This protein binds this small molecule.
Small molecule (SMILES): Cc1cc(N)nc(CCNC(=O)c2ccc(C#N)cc2)c1

Sequence of chain 1.A:
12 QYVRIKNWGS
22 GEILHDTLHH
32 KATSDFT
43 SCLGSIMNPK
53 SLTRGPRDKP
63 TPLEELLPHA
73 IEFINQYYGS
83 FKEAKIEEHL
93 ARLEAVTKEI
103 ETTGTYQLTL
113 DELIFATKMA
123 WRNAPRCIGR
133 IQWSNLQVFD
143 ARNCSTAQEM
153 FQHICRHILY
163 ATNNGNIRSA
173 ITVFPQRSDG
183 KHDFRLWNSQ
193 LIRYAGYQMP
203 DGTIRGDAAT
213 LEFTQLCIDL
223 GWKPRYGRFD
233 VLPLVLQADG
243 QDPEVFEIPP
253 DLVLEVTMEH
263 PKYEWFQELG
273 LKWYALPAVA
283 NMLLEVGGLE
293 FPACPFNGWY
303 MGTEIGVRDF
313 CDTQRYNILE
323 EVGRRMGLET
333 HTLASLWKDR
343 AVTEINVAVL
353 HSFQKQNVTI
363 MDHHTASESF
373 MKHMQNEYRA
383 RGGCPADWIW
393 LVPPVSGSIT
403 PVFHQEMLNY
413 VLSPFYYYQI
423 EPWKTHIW

Binding-site contacts:
Ligand atom N5 contacts residue HEM1 of chain 1.H at 4.0 Å.
Ligand atom N7 contacts residue TYR302 of chain 1.A at 3.8 Å.
Ligand atom C29 contacts residue ARG195 of chain 1.A at 3.9 Å.
Ligand atom C28 contacts residue ARG317 of chain 1.A at 3.5 Å.
Ligand atom N12 contacts residue HEM1 of chain 1.H at 4.0 Å.
Ligand atom C29 contacts residue ARG317 of chain 1.A at 3.8 Å.
Ligand atom C9 contacts residue GLY300 of chain 1.A at 3.7 Å.
Ligand atom C26 contacts residue GLN192 of chain 1.A at 3.8 Å.
Ligand atom C24 contacts residue GLN192 of chain 1.A at 3.6 Å.
Ligand atom C31 contacts residue HEM1 of chain 1.H at 3.9 Å.
Ligand atom N7 contacts residue GLU306 of chain 1.A at 2.7 Å (salt-bridge).
Ligand atom C9 contacts residue PRO279 of chain 1.A at 4.0 Å (hydrophobic).
Ligand atom N33 contacts residue ALA211 of chain 1.A at 3.7 Å.
Ligand atom C6 contacts residue TRP301 of chain 1.A at 3.9 Å (hydrophobic).
Ligand atom N7 contacts residue PRO279 of chain 1.A at 3.8 Å.
Ligand atom C28 contacts residue ARG195 of chain 1.A at 3.3 Å.
Ligand atom C9 contacts residue PHE298 of chain 1.A at 4.0 Å (hydrophobic).
Ligand atom C27 contacts residue GLN192 of chain 1.A at 3.8 Å.
Ligand atom N12 contacts residue GLN192 of chain 1.A at 3.6 Å.
Ligand atom C1 contacts residue HEM1 of chain 1.H at 3.4 Å.
Ligand atom C4 contacts residue GLU306 of chain 1.A at 3.5 Å.
Ligand atom C9 contacts residue HEM1 of chain 1.H at 3.4 Å.
Ligand atom C6 contacts residue PRO279 of chain 1.A at 3.6 Å (hydrophobic).
Ligand atom C10 contacts residue HEM1 of chain 1.H at 3.5 Å.
Ligand atom C9 contacts residue ASN299 of chain 1.A at 4.0 Å.
Ligand atom C11 contacts residue VAL281 of chain 1.A at 3.9 Å (hydrophobic).
Ligand atom C3 contacts residue VAL281 of chain 1.A at 3.7 Å (hydrophobic).
Ligand atom C2 contacts residue PRO279 of chain 1.A at 3.9 Å (hydrophobic).
Ligand atom N7 contacts residue HEM1 of chain 1.H at 3.3 Å.
Ligand atom C6 contacts residue HEM1 of chain 1.H at 3.6 Å.
Ligand atom N5 contacts residue GLU306 of chain 1.A at 2.6 Å (salt-bridge).
Ligand atom C32 contacts residue ARG195 of chain 1.A at 3.5 Å.
Ligand atom N33 contacts residue ARG317 of chain 1.A at 3.6 Å (salt-bridge).
Ligand atom C32 contacts residue ARG317 of chain 1.A at 3.5 Å.
Ligand atom N7 contacts residue TRP301 of chain 1.A at 2.9 Å (h-bond).
Ligand atom C10 contacts residue GLU306 of chain 1.A at 3.5 Å.
Ligand atom N5 contacts residue PRO279 of chain 1.A at 3.7 Å.
Ligand atom C1 contacts residue PRO279 of chain 1.A at 3.9 Å (hydrophobic).
Ligand atom N33 contacts residue ARG195 of chain 1.A at 3.6 Å (salt-bridge).
Ligand atom C6 contacts residue GLU306 of chain 1.A at 3.5 Å.